Binding-site contacts:
Ligand atom O5 contacts residue THR1087 of chain 1.C at 4.2 Å.
Ligand atom C5 contacts residue THR1087 of chain 1.C at 4.1 Å.
Ligand atom C1 contacts residue THR1087 of chain 1.C at 3.3 Å.
Ligand atom O5 contacts residue ASN1085 of chain 1.C at 2.4 Å (h-bond).
Ligand atom C8 contacts residue THR1087 of chain 1.C at 4.0 Å.
Ligand atom O6 contacts residue PHE1090 of chain 1.C at 4.1 Å.
Ligand atom O5 contacts residue PHE1090 of chain 1.C at 3.8 Å.
Ligand atom C1 contacts residue ASN1085 of chain 1.C at 1.4 Å.
Ligand atom C3 contacts residue THR1087 of chain 1.C at 3.4 Å.
Ligand atom C7 contacts residue ASN1085 of chain 1.C at 3.2 Å.
Ligand atom N2 contacts residue THR1087 of chain 1.C at 3.3 Å (h-bond).
Ligand atom C7 contacts residue THR1087 of chain 1.C at 4.3 Å.
Ligand atom C8 contacts residue ASN1085 of chain 1.C at 4.0 Å.
Ligand atom C4 contacts residue THR1087 of chain 1.C at 4.3 Å.
Ligand atom C4 contacts residue ASN1085 of chain 1.C at 4.2 Å.
Ligand atom O7 contacts residue ASN1085 of chain 1.C at 3.1 Å (h-bond).
Ligand atom N2 contacts residue ASN1085 of chain 1.C at 2.8 Å (h-bond).
Ligand atom O3 contacts residue THR1087 of chain 1.C at 4.3 Å.
Ligand atom C2 contacts residue THR1087 of chain 1.C at 3.5 Å.
Ligand atom C2 contacts residue ASN1085 of chain 1.C at 2.4 Å.
Ligand atom C6 contacts residue PHE1090 of chain 1.C at 3.6 Å (hydrophobic).
Ligand atom C5 contacts residue ASN1085 of chain 1.C at 3.7 Å.
Ligand atom C5 contacts residue PHE1090 of chain 1.C at 4.1 Å (hydrophobic).
Ligand atom C3 contacts residue ASN1085 of chain 1.C at 3.8 Å.

The small molecule below binds the protein below.
Small molecule (SMILES): CC(=O)N[C@@H]1[C@@H](O)[C@H](O)[C@@H](CO)O[C@H]1O

Sequence of chain 1.C:
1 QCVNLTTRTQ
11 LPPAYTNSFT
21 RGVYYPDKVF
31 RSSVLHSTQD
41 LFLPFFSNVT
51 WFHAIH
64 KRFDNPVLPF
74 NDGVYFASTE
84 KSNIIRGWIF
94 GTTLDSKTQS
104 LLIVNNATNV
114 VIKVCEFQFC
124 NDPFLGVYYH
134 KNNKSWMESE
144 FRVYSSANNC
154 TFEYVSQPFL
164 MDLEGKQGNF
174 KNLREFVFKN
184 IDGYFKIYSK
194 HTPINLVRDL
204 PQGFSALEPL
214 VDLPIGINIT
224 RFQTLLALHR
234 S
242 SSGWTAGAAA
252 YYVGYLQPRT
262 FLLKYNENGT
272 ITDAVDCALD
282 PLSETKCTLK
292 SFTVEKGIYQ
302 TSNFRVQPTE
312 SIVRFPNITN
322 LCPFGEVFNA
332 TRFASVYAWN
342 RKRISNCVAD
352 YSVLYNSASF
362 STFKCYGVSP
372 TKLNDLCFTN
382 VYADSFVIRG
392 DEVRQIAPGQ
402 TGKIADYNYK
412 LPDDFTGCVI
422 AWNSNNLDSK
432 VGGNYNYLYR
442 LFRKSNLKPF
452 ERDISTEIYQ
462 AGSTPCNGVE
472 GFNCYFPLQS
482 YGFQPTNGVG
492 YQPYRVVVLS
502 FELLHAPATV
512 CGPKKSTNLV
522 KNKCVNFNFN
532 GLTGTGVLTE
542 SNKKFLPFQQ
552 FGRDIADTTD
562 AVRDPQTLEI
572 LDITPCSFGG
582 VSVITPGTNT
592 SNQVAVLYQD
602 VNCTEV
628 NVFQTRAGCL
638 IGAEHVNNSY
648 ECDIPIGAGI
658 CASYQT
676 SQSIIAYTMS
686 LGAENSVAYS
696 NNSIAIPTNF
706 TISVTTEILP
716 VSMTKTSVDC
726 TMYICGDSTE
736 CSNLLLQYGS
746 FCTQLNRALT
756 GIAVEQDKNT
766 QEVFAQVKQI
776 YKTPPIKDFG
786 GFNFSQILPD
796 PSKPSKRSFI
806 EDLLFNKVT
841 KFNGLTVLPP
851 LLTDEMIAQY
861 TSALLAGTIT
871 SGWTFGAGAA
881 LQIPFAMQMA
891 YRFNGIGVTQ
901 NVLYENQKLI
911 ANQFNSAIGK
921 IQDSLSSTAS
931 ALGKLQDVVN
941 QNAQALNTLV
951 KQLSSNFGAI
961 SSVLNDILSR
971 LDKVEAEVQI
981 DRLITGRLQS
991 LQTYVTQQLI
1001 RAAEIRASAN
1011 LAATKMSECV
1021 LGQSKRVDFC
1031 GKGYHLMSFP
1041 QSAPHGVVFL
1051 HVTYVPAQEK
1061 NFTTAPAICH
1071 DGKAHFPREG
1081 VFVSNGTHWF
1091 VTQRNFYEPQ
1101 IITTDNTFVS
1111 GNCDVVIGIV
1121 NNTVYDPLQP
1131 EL